A protein and the small-molecule ligand that binds it are described below.
Small molecule (SMILES): COc1cc(-c2cnc3nc2NCCCNS(=O)(=O)c2cccc(c2)N3)ccc1F

Sequence of chain 1.A:
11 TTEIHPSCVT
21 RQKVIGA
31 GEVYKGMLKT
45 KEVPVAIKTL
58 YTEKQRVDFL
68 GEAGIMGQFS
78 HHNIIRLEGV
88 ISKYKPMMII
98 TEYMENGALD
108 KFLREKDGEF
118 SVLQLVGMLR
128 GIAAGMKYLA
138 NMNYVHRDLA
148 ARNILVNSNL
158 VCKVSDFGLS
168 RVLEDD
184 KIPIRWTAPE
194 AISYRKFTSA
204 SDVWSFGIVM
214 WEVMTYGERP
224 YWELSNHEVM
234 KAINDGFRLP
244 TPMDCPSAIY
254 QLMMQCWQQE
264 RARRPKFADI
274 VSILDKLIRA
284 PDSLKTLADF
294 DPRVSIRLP

Binding-site contacts:
Ligand atom O contacts residue LYS52 of chain 1.A at 3.5 Å.
Ligand atom N contacts residue MET101 of chain 1.A at 3.1 Å (h-bond).
Ligand atom C5 contacts residue GLU99 of chain 1.A at 3.7 Å.
Ligand atom C contacts residue ILE96 of chain 1.A at 3.3 Å (hydrophobic).
Ligand atom C17 contacts residue SER162 of chain 1.A at 3.6 Å.
Ligand atom C14 contacts residue MET101 of chain 1.A at 3.1 Å (hydrophobic).
Ligand atom C2 contacts residue THR98 of chain 1.A at 3.5 Å.
Ligand atom N4 contacts residue MET101 of chain 1.A at 2.8 Å (h-bond).
Ligand atom C2 contacts residue ALA50 of chain 1.A at 3.7 Å (hydrophobic).
Ligand atom F contacts residue GLU69 of chain 1.A at 3.7 Å.
Ligand atom F contacts residue MET73 of chain 1.A at 3.6 Å.
Ligand atom N1 contacts residue ILE25 of chain 1.A at 3.5 Å.
Ligand atom C11 contacts residue GLY104 of chain 1.A at 3.6 Å.
Ligand atom C14 contacts residue TYR100 of chain 1.A at 3.5 Å (hydrophobic).
Ligand atom C contacts residue ALA50 of chain 1.A at 3.3 Å (hydrophobic).
Ligand atom C15 contacts residue MET101 of chain 1.A at 3.3 Å (hydrophobic).
Ligand atom C14 contacts residue GLY104 of chain 1.A at 3.6 Å.
Ligand atom C contacts residue LYS52 of chain 1.A at 3.4 Å.
Ligand atom C6 contacts residue ILE25 of chain 1.A at 3.7 Å (hydrophobic).
Ligand atom C5 contacts residue ALA50 of chain 1.A at 3.5 Å (hydrophobic).
Ligand atom O contacts residue THR98 of chain 1.A at 3.6 Å.
Ligand atom C7 contacts residue LEU152 of chain 1.A at 3.6 Å (hydrophobic).
Ligand atom C5 contacts residue LEU152 of chain 1.A at 3.4 Å (hydrophobic).
Ligand atom C15 contacts residue GLY104 of chain 1.A at 3.5 Å.
Ligand atom C4 contacts residue LEU152 of chain 1.A at 3.3 Å (hydrophobic).
Ligand atom C contacts residue THR98 of chain 1.A at 3.5 Å.
Ligand atom C18 contacts residue SER162 of chain 1.A at 3.1 Å.
Ligand atom O1 contacts residue GLY104 of chain 1.A at 3.6 Å.
Ligand atom N3 contacts residue ILE25 of chain 1.A at 2.9 Å (h-bond).
Ligand atom N4 contacts residue ILE25 of chain 1.A at 3.7 Å.
Ligand atom N4 contacts residue TYR100 of chain 1.A at 3.7 Å.
Ligand atom C contacts residue ILE51 of chain 1.A at 3.6 Å (hydrophobic).
Ligand atom O1 contacts residue ALA105 of chain 1.A at 2.9 Å (h-bond).
Ligand atom C1 contacts residue THR98 of chain 1.A at 3.6 Å.
Ligand atom N contacts residue LEU152 of chain 1.A at 3.7 Å.
Ligand atom O2 contacts residue ILE25 of chain 1.A at 3.5 Å (h-bond).
Ligand atom C17 contacts residue LEU152 of chain 1.A at 3.5 Å (hydrophobic).
Ligand atom S contacts residue ILE25 of chain 1.A at 3.6 Å.
Ligand atom F contacts residue LYS52 of chain 1.A at 3.2 Å.
Ligand atom C16 contacts residue GLY104 of chain 1.A at 3.5 Å.